Sequence of chain 1.BA:
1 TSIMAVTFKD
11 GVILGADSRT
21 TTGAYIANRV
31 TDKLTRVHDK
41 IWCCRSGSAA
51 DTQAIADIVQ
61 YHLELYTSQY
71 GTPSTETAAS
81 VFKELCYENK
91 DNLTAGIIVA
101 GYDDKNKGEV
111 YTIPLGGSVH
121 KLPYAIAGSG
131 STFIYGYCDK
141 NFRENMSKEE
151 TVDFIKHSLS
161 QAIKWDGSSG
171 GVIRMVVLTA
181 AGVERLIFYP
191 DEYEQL

A protein and the small-molecule ligand that binds it are described below.
Small molecule (SMILES): CC(=O)N1CCC[C@H]1C(=O)N[C@@H](C)C(=O)N[C@@H](CCC(=O)O)[C@@H](O)[C@H](C)CO

Sequence of chain 1.V:
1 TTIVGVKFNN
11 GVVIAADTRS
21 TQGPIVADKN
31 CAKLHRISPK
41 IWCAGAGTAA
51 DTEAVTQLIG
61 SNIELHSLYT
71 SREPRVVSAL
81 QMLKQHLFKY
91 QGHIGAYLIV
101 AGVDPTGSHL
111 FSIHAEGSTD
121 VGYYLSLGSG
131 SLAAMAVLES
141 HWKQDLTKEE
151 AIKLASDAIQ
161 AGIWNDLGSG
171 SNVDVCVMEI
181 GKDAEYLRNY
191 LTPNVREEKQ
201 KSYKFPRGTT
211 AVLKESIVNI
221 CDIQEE

Binding-site contacts:
Ligand atom O contacts residue THR21 of chain 1.BA at 3.1 Å (h-bond).
Ligand atom OE2 contacts residue THR20 of chain 1.BA at 2.9 Å (h-bond).
Ligand atom N contacts residue GLY47 of chain 1.BA at 3.3 Å (h-bond).
Ligand atom OE1 contacts residue ALA49 of chain 1.BA at 3.9 Å.
Ligand atom O contacts residue THR20 of chain 1.BA at 3.7 Å.
Ligand atom C contacts residue THR21 of chain 1.BA at 3.5 Å.
Ligand atom C3 contacts residue THR1 of chain 1.BA at 2.4 Å.
Ligand atom OE1 contacts residue ARG45 of chain 1.BA at 3.4 Å (salt-bridge).
Ligand atom N contacts residue THR1 of chain 1.BA at 3.7 Å.
Ligand atom CB contacts residue THR1 of chain 1.BA at 2.7 Å.
Ligand atom CA contacts residue THR1 of chain 1.BA at 2.4 Å.
Ligand atom N contacts residue THR22 of chain 1.BA at 3.9 Å.
Ligand atom C1 contacts residue THR1 of chain 1.BA at 2.4 Å.
Ligand atom N contacts residue THR21 of chain 1.BA at 3.0 Å (h-bond).
Ligand atom CA contacts residue THR22 of chain 1.BA at 3.9 Å.
Ligand atom O contacts residue GLY47 of chain 1.BA at 3.5 Å (h-bond).
Ligand atom O contacts residue THR1 of chain 1.BA at 3.6 Å (h-bond).
Ligand atom CB contacts residue THR20 of chain 1.BA at 3.9 Å.
Ligand atom C2 contacts residue SER129 of chain 1.BA at 3.8 Å.
Ligand atom CG contacts residue THR20 of chain 1.BA at 3.9 Å.
Ligand atom CA contacts residue GLY47 of chain 1.BA at 3.4 Å.
Ligand atom O contacts residue ALA49 of chain 1.BA at 3.3 Å (h-bond).
Ligand atom C contacts residue GLY47 of chain 1.BA at 3.7 Å.
Ligand atom CD contacts residue THR20 of chain 1.BA at 3.9 Å.
Ligand atom CD contacts residue HIS114 of chain 1.V at 3.6 Å.
Ligand atom C1 contacts residue SER129 of chain 1.BA at 3.2 Å.
Ligand atom C contacts residue THR1 of chain 1.BA at 1.4 Å.
Ligand atom C3 contacts residue LYS33 of chain 1.BA at 3.8 Å.
Ligand atom O contacts residue THR1 of chain 1.BA at 2.2 Å (h-bond).
Ligand atom C2 contacts residue THR1 of chain 1.BA at 1.5 Å.
Ligand atom CG contacts residue THR22 of chain 1.BA at 3.8 Å.
Ligand atom O contacts residue SER46 of chain 1.BA at 4.0 Å.
Ligand atom C3 contacts residue ARG19 of chain 1.BA at 3.5 Å.
Ligand atom CB contacts residue LYS33 of chain 1.BA at 3.8 Å.
Ligand atom CA contacts residue THR21 of chain 1.BA at 3.1 Å.
Ligand atom OE2 contacts residue THR31 of chain 1.BA at 3.7 Å.
Ligand atom CH3 contacts residue HIS114 of chain 1.V at 3.8 Å.
Ligand atom C3 contacts residue SER168 of chain 1.BA at 3.0 Å.
Ligand atom CB contacts residue GLY47 of chain 1.BA at 3.9 Å.
Ligand atom C1 contacts residue SER168 of chain 1.BA at 3.8 Å.